Sequence of chain 1.A:
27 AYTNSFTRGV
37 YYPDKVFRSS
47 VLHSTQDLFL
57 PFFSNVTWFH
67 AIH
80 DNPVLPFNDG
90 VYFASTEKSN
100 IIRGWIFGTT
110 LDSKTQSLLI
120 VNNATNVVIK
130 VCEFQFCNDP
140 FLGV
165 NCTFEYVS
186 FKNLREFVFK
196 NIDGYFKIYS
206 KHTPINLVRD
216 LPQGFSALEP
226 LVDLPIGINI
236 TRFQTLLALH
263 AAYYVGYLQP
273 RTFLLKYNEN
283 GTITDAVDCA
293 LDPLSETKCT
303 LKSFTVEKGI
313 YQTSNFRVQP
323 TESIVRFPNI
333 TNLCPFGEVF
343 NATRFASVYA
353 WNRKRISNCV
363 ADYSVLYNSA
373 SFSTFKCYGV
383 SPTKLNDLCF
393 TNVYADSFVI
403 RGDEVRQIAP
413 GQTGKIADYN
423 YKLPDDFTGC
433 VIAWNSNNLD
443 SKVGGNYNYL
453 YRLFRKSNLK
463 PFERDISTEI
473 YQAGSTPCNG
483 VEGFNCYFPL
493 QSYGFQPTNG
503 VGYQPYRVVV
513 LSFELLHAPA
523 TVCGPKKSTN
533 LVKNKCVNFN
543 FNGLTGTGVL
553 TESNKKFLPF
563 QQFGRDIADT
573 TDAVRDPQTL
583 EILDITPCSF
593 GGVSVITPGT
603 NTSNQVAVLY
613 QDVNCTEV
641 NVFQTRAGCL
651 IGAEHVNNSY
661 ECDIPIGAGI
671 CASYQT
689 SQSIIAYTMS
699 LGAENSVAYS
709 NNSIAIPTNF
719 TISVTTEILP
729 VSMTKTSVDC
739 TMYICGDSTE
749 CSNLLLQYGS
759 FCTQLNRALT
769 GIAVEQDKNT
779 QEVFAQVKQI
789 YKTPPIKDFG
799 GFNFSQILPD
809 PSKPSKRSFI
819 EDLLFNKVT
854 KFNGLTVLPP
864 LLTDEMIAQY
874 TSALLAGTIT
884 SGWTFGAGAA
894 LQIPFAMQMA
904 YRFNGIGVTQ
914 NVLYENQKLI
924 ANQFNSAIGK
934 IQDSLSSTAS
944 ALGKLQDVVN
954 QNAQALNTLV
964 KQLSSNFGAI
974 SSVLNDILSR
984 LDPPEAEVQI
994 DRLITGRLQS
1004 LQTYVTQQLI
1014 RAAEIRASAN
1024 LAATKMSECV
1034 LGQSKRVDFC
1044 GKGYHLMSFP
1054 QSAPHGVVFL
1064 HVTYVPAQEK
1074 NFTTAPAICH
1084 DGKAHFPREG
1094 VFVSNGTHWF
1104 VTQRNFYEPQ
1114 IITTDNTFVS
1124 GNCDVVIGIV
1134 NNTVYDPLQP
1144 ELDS

The small molecule below binds the protein below.
Small molecule (SMILES): CC(=O)N[C@@H]1[C@@H](O)[C@H](O)[C@@H](CO)O[C@H]1O

Binding-site contacts:
Ligand atom C5 contacts residue ASN717 of chain 1.A at 3.7 Å.
Ligand atom C6 contacts residue ASN717 of chain 1.A at 4.5 Å.
Ligand atom C6 contacts residue GLN926 of chain 1.A at 3.4 Å.
Ligand atom C4 contacts residue ASN717 of chain 1.A at 4.2 Å.
Ligand atom C6 contacts residue PHE718 of chain 1.A at 3.9 Å (hydrophobic).
Ligand atom N2 contacts residue ASN717 of chain 1.A at 2.8 Å (h-bond).
Ligand atom C1 contacts residue ASN717 of chain 1.A at 1.4 Å.
Ligand atom C1 contacts residue PHE718 of chain 1.A at 4.0 Å (hydrophobic).
Ligand atom O5 contacts residue GLN926 of chain 1.A at 4.1 Å.
Ligand atom O6 contacts residue GLN926 of chain 1.A at 4.1 Å.
Ligand atom O6 contacts residue ASN717 of chain 1.A at 3.7 Å.
Ligand atom O6 contacts residue THR719 of chain 1.A at 4.2 Å.
Ligand atom O6 contacts residue PHE718 of chain 1.A at 3.4 Å (h-bond).
Ligand atom O5 contacts residue PHE718 of chain 1.A at 3.3 Å (h-bond).
Ligand atom O5 contacts residue ASN717 of chain 1.A at 2.4 Å (h-bond).
Ligand atom C3 contacts residue ASN717 of chain 1.A at 3.8 Å.
Ligand atom C2 contacts residue ASN717 of chain 1.A at 2.4 Å.
Ligand atom C5 contacts residue PHE718 of chain 1.A at 4.1 Å (hydrophobic).
Ligand atom O7 contacts residue ASN717 of chain 1.A at 3.8 Å.
Ligand atom C7 contacts residue ASN717 of chain 1.A at 3.5 Å.
Ligand atom O7 contacts residue LEU922 of chain 1.A at 3.9 Å.
Ligand atom C5 contacts residue GLN926 of chain 1.A at 3.6 Å.